Sequence of chain 1.A:
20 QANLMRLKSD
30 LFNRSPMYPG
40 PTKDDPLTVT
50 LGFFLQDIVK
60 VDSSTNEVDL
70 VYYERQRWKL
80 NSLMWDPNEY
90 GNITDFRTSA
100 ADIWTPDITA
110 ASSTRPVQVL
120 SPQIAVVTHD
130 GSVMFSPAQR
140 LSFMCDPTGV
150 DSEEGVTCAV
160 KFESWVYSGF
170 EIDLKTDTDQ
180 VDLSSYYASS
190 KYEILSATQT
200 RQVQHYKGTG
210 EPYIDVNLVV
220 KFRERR

Sequence of chain 1.E:
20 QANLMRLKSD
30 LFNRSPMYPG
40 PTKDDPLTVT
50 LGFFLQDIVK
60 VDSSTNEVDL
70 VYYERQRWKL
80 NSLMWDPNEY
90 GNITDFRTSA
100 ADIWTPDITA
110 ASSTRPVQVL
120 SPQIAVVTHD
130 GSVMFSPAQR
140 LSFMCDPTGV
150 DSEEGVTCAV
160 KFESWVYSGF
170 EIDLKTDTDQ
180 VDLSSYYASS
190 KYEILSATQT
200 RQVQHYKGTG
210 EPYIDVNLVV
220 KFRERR

Binding-site contacts:
Ligand atom CA contacts residue TRP164 of chain 1.E at 3.0 Å (hydrophobic).
Ligand atom N contacts residue TRP164 of chain 1.E at 4.0 Å.
Ligand atom C contacts residue TRP164 of chain 1.E at 3.9 Å (hydrophobic).
Ligand atom OXT contacts residue TYR72 of chain 1.A at 4.3 Å.
Ligand atom C contacts residue TYR205 of chain 1.E at 3.8 Å (hydrophobic).
Ligand atom O contacts residue TYR72 of chain 1.A at 4.3 Å.
Ligand atom OXT contacts residue TRP164 of chain 1.E at 4.3 Å.
Ligand atom N contacts residue TYR212 of chain 1.E at 3.7 Å.
Ligand atom O contacts residue TYR205 of chain 1.E at 4.2 Å.
Ligand atom N contacts residue SER163 of chain 1.E at 3.5 Å (h-bond).
Ligand atom OXT contacts residue GLU162 of chain 1.E at 3.8 Å.
Ligand atom CA contacts residue TYR205 of chain 1.E at 3.7 Å (hydrophobic).
Ligand atom N contacts residue TYR205 of chain 1.E at 3.8 Å.
Ligand atom O contacts residue ARG74 of chain 1.A at 4.2 Å.
Ligand atom O contacts residue TRP164 of chain 1.E at 3.6 Å.
Ligand atom N contacts residue GLU162 of chain 1.E at 2.8 Å (salt-bridge).
Ligand atom CA contacts residue GLU162 of chain 1.E at 3.4 Å.
Ligand atom CA contacts residue SER163 of chain 1.E at 4.0 Å.
Ligand atom C contacts residue GLU162 of chain 1.E at 3.9 Å.
Ligand atom OXT contacts residue TYR205 of chain 1.E at 4.1 Å.

A protein and the small-molecule ligand that binds it are described below.
Small molecule (SMILES): NCC(=O)O